Binding-site contacts:
Ligand atom C1 contacts residue ASN91 of chain 1.F at 1.4 Å.
Ligand atom O5 contacts residue ASN91 of chain 1.F at 2.4 Å (h-bond).
Ligand atom C8 contacts residue ASN91 of chain 1.F at 3.8 Å.
Ligand atom O7 contacts residue ASN91 of chain 1.F at 4.4 Å.
Ligand atom C5 contacts residue ASN91 of chain 1.F at 3.6 Å.
Ligand atom C7 contacts residue GLY90 of chain 1.F at 3.9 Å.
Ligand atom O6 contacts residue ASN91 of chain 1.F at 4.5 Å.
Ligand atom N2 contacts residue ASN91 of chain 1.F at 2.9 Å (h-bond).
Ligand atom C6 contacts residue ASN91 of chain 1.F at 4.1 Å.
Ligand atom C2 contacts residue ASN91 of chain 1.F at 2.4 Å.
Ligand atom C3 contacts residue ASN91 of chain 1.F at 3.7 Å.
Ligand atom C8 contacts residue GLY90 of chain 1.F at 4.3 Å.
Ligand atom O7 contacts residue GLY90 of chain 1.F at 3.7 Å.
Ligand atom C4 contacts residue ASN91 of chain 1.F at 4.2 Å.
Ligand atom N2 contacts residue GLY90 of chain 1.F at 4.4 Å.
Ligand atom C7 contacts residue ASN91 of chain 1.F at 3.5 Å.

Sequence of chain 1.F:
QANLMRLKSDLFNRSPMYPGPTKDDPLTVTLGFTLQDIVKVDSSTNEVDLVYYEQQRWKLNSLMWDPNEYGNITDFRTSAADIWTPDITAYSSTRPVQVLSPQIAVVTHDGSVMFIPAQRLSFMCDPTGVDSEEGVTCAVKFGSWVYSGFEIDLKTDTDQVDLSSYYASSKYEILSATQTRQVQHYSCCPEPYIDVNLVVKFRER

This protein binds this small molecule.
Small molecule (SMILES): CC(=O)N[C@@H]1[C@@H](O)[C@H](O)[C@@H](CO)O[C@H]1O